This protein binds this small molecule.
Small molecule (SMILES): CC(=O)N[C@H]1[C@H](O[C@H]2[C@H](O)[C@@H](NC(C)=O)CO[C@@H]2CO)O[C@H](CO)[C@@H](O)[C@@H]1O

Binding-site contacts:
Ligand atom C2 contacts residue ASN12 of chain 13.C at 3.2 Å.
Ligand atom N2 contacts residue ASN12 of chain 13.C at 3.8 Å.
Ligand atom O7 contacts residue ASN12 of chain 13.C at 3.7 Å.
Ligand atom O5 contacts residue ASN12 of chain 13.C at 2.7 Å (h-bond).
Ligand atom C1 contacts residue ASN12 of chain 13.C at 2.2 Å.
Ligand atom C7 contacts residue ASN12 of chain 13.C at 3.9 Å.
Ligand atom C5 contacts residue ASN12 of chain 13.C at 4.1 Å.

Sequence of chain 13.C:
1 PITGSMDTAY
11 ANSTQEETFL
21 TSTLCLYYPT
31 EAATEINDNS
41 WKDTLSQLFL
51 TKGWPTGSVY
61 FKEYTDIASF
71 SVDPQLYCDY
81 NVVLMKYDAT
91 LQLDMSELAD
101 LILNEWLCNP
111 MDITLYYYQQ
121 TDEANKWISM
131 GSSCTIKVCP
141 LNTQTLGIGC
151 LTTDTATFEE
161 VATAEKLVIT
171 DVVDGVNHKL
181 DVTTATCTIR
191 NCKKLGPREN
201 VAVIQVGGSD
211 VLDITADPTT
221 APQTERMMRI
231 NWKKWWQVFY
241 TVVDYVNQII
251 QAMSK